Sequence of chain 20.A:
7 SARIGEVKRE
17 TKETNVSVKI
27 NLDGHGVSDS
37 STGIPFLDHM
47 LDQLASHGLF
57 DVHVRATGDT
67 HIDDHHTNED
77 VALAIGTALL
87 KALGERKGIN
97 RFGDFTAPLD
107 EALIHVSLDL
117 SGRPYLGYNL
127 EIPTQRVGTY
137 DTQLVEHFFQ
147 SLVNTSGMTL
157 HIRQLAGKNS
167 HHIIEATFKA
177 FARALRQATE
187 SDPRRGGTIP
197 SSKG

This protein binds this small molecule.
Small molecule (SMILES): O=P(O)(O)C[C@H](O)Cn1cncn1

Binding-site contacts:
Ligand atom C5 contacts residue HIS167 of chain 19.A at 3.3 Å.
Ligand atom C3 contacts residue MN1 of chain 20.C at 3.2 Å.
Ligand atom O13 contacts residue MN1 of chain 20.B at 2.2 Å.
Ligand atom C8 contacts residue 5DL1 of chain 20.D at 0.3 Å.
Ligand atom C3 contacts residue EDO1 of chain 12.J at 2.9 Å.
Ligand atom N4 contacts residue GLU75 of chain 12.A at 3.2 Å (salt-bridge).
Ligand atom C7 contacts residue GLU171 of chain 19.A at 3.0 Å.
Ligand atom O12 contacts residue 5DL1 of chain 20.D at 0.1 Å (h-bond).
Ligand atom P9 contacts residue 5DL1 of chain 20.D at 0.2 Å.
Ligand atom C5 contacts residue HIS71 of chain 12.A at 3.3 Å.
Ligand atom O10 contacts residue LYS175 of chain 19.A at 2.6 Å (salt-bridge).
Ligand atom O13 contacts residue HIS45 of chain 19.A at 3.2 Å (h-bond).
Ligand atom O10 contacts residue 5DL1 of chain 20.D at 0.5 Å (h-bond).
Ligand atom C7 contacts residue 5DL1 of chain 20.D at 0.5 Å.
Ligand atom N1 contacts residue GLU171 of chain 19.A at 3.3 Å (salt-bridge).
Ligand atom O11 contacts residue 5DL1 of chain 20.D at 0.3 Å (h-bond).
Ligand atom N4 contacts residue 5DL1 of chain 20.D at 0.1 Å (h-bond).
Ligand atom N4 contacts residue MN1 of chain 20.C at 2.3 Å.
Ligand atom C3 contacts residue 5DL1 of chain 20.D at 0.6 Å.
Ligand atom N1 contacts residue MN1 of chain 20.B at 2.2 Å.
Ligand atom O13 contacts residue GLU19 of chain 12.A at 3.2 Å (salt-bridge).
Ligand atom O13 contacts residue 5DL1 of chain 20.D at 0.7 Å (h-bond).
Ligand atom C6 contacts residue 5DL1 of chain 20.D at 1.1 Å.
Ligand atom C7 contacts residue MN1 of chain 20.B at 3.3 Å.
Ligand atom C5 contacts residue MN1 of chain 20.B at 3.2 Å.
Ligand atom N2 contacts residue EDO1 of chain 12.J at 2.9 Å.
Ligand atom C6 contacts residue EDO1 of chain 12.J at 2.7 Å.
Ligand atom N1 contacts residue HIS167 of chain 19.A at 3.3 Å (h-bond).
Ligand atom O12 contacts residue ARG119 of chain 20.A at 2.9 Å (salt-bridge).
Ligand atom O10 contacts residue ARG119 of chain 20.A at 3.1 Å (salt-bridge).
Ligand atom N2 contacts residue 5DL1 of chain 20.D at 0.8 Å (h-bond).
Ligand atom N1 contacts residue 5DL1 of chain 20.D at 0.4 Å (h-bond).
Ligand atom N1 contacts residue HIS72 of chain 12.A at 3.1 Å (h-bond).
Ligand atom O11 contacts residue SER197 of chain 20.A at 2.7 Å (h-bond).
Ligand atom O10 contacts residue ARG97 of chain 20.A at 3.2 Å (salt-bridge).
Ligand atom C5 contacts residue 5DL1 of chain 20.D at 0.3 Å.
Ligand atom O11 contacts residue ARG97 of chain 20.A at 2.9 Å (salt-bridge).
Ligand atom O13 contacts residue GLU171 of chain 19.A at 2.7 Å (salt-bridge).
Ligand atom O12 contacts residue LYS199 of chain 20.A at 2.7 Å (salt-bridge).
Ligand atom N4 contacts residue HIS71 of chain 12.A at 3.1 Å (h-bond).

Sequence of chain 12.A:
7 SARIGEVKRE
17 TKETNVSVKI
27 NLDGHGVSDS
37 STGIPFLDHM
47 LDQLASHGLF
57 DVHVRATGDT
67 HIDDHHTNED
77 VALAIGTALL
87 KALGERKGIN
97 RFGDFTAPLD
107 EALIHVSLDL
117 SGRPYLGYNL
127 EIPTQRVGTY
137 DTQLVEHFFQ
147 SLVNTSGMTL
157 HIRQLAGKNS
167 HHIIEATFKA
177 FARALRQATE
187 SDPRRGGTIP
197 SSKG

Sequence of chain 19.A:
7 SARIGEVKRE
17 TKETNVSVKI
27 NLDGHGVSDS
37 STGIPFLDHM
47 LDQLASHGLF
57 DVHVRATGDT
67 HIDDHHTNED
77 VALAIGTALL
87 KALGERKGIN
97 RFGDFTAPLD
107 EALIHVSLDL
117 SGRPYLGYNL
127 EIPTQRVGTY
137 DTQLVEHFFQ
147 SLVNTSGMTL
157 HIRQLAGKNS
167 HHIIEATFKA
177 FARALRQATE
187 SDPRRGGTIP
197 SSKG